Sequence of chain 1.A:
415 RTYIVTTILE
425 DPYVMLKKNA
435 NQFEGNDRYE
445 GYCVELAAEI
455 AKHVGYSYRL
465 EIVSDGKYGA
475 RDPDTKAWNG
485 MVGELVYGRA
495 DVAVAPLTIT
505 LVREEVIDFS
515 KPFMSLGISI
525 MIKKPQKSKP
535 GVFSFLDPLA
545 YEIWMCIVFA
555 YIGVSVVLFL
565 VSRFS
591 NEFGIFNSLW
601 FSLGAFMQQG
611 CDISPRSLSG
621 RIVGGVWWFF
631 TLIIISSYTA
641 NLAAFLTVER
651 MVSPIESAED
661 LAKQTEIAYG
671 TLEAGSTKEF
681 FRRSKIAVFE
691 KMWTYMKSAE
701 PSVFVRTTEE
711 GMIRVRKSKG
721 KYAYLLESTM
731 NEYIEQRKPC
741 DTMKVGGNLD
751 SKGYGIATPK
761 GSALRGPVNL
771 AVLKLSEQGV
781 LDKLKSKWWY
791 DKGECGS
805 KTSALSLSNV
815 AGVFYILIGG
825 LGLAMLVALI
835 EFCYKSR

Sequence of chain 1.D:
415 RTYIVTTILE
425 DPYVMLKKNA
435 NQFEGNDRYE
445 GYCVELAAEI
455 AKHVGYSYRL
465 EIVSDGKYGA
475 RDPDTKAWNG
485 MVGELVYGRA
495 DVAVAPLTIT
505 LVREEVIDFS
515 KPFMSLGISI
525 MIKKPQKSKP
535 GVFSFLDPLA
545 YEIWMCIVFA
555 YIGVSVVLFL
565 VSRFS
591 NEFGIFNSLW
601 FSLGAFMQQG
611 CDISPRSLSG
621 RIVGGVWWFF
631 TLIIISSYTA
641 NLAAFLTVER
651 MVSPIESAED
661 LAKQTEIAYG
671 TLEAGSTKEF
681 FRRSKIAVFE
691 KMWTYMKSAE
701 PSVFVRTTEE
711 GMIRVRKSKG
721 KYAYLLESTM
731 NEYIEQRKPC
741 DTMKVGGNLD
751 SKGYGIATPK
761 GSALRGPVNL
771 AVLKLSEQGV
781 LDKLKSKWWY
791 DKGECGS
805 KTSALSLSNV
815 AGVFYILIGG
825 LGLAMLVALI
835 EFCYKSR

The protein below binds the small molecule below.
Small molecule (SMILES): NS(=O)(=O)c1cc2c(cc1Cl)N[C@H]([C@H]1C[C@H]3C=C[C@@H]1C3)NS2(=O)=O

Binding-site contacts:
Ligand atom C12 contacts residue PHE517 of chain 1.A at 4.0 Å (hydrophobic).
Ligand atom C8 contacts residue SER776 of chain 1.A at 3.9 Å.
Ligand atom C3 contacts residue GLY753 of chain 1.D at 3.8 Å.
Ligand atom C6 contacts residue SER776 of chain 1.A at 3.4 Å.
Ligand atom C2 contacts residue LYS515 of chain 1.A at 3.9 Å.
Ligand atom S1 contacts residue PRO516 of chain 1.A at 3.9 Å.
Ligand atom C10 contacts residue SER776 of chain 1.A at 3.5 Å.
Ligand atom C7 contacts residue LEU773 of chain 1.A at 3.3 Å (hydrophobic).
Ligand atom N2 contacts residue PRO516 of chain 1.A at 4.0 Å.
Ligand atom C2 contacts residue PRO516 of chain 1.A at 3.6 Å (hydrophobic).
Ligand atom N2 contacts residue SER776 of chain 1.A at 2.8 Å (h-bond).
Ligand atom N2 contacts residue SER751 of chain 1.D at 3.7 Å.
Ligand atom C7 contacts residue LYS515 of chain 1.A at 3.5 Å.
Ligand atom C4 contacts residue ILE503 of chain 1.D at 4.0 Å (hydrophobic).
Ligand atom C7 contacts residue ILE503 of chain 1.D at 3.8 Å (hydrophobic).
Ligand atom C10 contacts residue SER751 of chain 1.D at 4.0 Å.
Ligand atom O2 contacts residue MET518 of chain 1.A at 3.5 Å.
Ligand atom C14 contacts residue SER776 of chain 1.A at 3.4 Å.
Ligand atom C14 contacts residue LEU781 of chain 1.A at 4.0 Å (hydrophobic).
Ligand atom O4 contacts residue LYS785 of chain 1.A at 4.0 Å.
Ligand atom CL contacts residue LEU781 of chain 1.A at 3.5 Å.
Ligand atom C1 contacts residue SER776 of chain 1.A at 3.9 Å.
Ligand atom O3 contacts residue SER519 of chain 1.A at 3.3 Å (h-bond).
Ligand atom C5 contacts residue ILE503 of chain 1.D at 3.9 Å (hydrophobic).
Ligand atom O4 contacts residue PHE517 of chain 1.A at 3.9 Å.
Ligand atom C5 contacts residue LEU773 of chain 1.A at 3.7 Å (hydrophobic).
Ligand atom C1 contacts residue PRO516 of chain 1.A at 3.4 Å (hydrophobic).
Ligand atom CL contacts residue ASP782 of chain 1.A at 3.2 Å.
Ligand atom O2 contacts residue SER519 of chain 1.A at 3.5 Å (h-bond).
Ligand atom N1 contacts residue PRO516 of chain 1.A at 2.7 Å (h-bond).
Ligand atom C11 contacts residue SER519 of chain 1.A at 3.9 Å.
Ligand atom C4 contacts residue GLY753 of chain 1.D at 3.4 Å.
Ligand atom C3 contacts residue LYS752 of chain 1.D at 4.1 Å.
Ligand atom O1 contacts residue LYS752 of chain 1.D at 4.0 Å.
Ligand atom O2 contacts residue PRO516 of chain 1.A at 3.8 Å.
Ligand atom O4 contacts residue MET518 of chain 1.A at 3.8 Å.
Ligand atom C4 contacts residue LYS752 of chain 1.D at 3.6 Å.
Ligand atom C8 contacts residue PRO516 of chain 1.A at 3.5 Å (hydrophobic).
Ligand atom C11 contacts residue MET518 of chain 1.A at 3.9 Å (hydrophobic).
Ligand atom C11 contacts residue SER751 of chain 1.D at 4.1 Å.